Binding-site contacts:
Ligand atom N3 contacts residue PRO429 of chain 4.A at 4.4 Å.
Ligand atom C8 contacts residue GLY437 of chain 4.A at 2.8 Å.
Ligand atom N7 contacts residue PRO218 of chain 4.A at 4.0 Å.
Ligand atom C6 contacts residue SER430 of chain 4.A at 4.2 Å.
Ligand atom N7 contacts residue VAL217 of chain 4.A at 3.7 Å.
Ligand atom N1 contacts residue HIS428 of chain 4.A at 3.3 Å.
Ligand atom O3' contacts residue ILE420 of chain 4.A at 4.2 Å.
Ligand atom C6 contacts residue HIS428 of chain 4.A at 4.2 Å.
Ligand atom C4 contacts residue PRO218 of chain 4.A at 4.1 Å (hydrophobic).
Ligand atom C2' contacts residue ASP216 of chain 4.A at 4.3 Å.
Ligand atom O1P contacts residue LYS439 of chain 4.A at 2.6 Å.
Ligand atom O5' contacts residue LYS439 of chain 4.A at 3.8 Å.
Ligand atom C5 contacts residue PRO218 of chain 4.A at 4.0 Å (hydrophobic).
Ligand atom C2' contacts residue GLU215 of chain 4.A at 3.6 Å.
Ligand atom O3' contacts residue LYS439 of chain 4.A at 3.5 Å.
Ligand atom N7 contacts residue GLY437 of chain 4.A at 3.5 Å (h-bond).
Ligand atom O1P contacts residue HIS426 of chain 4.A at 2.7 Å (h-bond).
Ligand atom O3' contacts residue GLU215 of chain 4.A at 3.5 Å (salt-bridge).
Ligand atom N9 contacts residue PRO429 of chain 4.A at 4.3 Å.
Ligand atom P contacts residue LYS439 of chain 4.A at 3.3 Å.
Ligand atom O2P contacts residue HIS426 of chain 4.A at 3.6 Å.
Ligand atom C8 contacts residue VAL217 of chain 4.A at 3.5 Å (hydrophobic).
Ligand atom C1' contacts residue GLY437 of chain 4.A at 3.3 Å.
Ligand atom N7 contacts residue PRO429 of chain 4.A at 4.3 Å.
Ligand atom C8 contacts residue PRO429 of chain 4.A at 4.3 Å (hydrophobic).
Ligand atom C3' contacts residue GLY437 of chain 4.A at 3.9 Å.
Ligand atom C2 contacts residue HIS428 of chain 4.A at 3.8 Å.
Ligand atom C2' contacts residue GLY437 of chain 4.A at 2.8 Å.
Ligand atom P contacts residue HIS426 of chain 4.A at 3.9 Å.
Ligand atom O3P contacts residue LYS439 of chain 4.A at 2.9 Å.
Ligand atom O3' contacts residue GLY437 of chain 4.A at 3.9 Å.
Ligand atom N6 contacts residue SER430 of chain 4.A at 3.7 Å.
Ligand atom C8 contacts residue PRO218 of chain 4.A at 4.2 Å (hydrophobic).
Ligand atom N6 contacts residue HIS428 of chain 4.A at 4.0 Å.
Ligand atom N9 contacts residue PRO218 of chain 4.A at 4.2 Å.
Ligand atom N6 contacts residue ASP407 of chain 4.A at 3.6 Å (salt-bridge).
Ligand atom N9 contacts residue VAL217 of chain 4.A at 4.4 Å.
Ligand atom C6 contacts residue PRO218 of chain 4.A at 4.2 Å (hydrophobic).
Ligand atom N9 contacts residue GLY437 of chain 4.A at 3.3 Å (h-bond).
Ligand atom C3' contacts residue GLU215 of chain 4.A at 3.3 Å.

Sequence of chain 4.A:
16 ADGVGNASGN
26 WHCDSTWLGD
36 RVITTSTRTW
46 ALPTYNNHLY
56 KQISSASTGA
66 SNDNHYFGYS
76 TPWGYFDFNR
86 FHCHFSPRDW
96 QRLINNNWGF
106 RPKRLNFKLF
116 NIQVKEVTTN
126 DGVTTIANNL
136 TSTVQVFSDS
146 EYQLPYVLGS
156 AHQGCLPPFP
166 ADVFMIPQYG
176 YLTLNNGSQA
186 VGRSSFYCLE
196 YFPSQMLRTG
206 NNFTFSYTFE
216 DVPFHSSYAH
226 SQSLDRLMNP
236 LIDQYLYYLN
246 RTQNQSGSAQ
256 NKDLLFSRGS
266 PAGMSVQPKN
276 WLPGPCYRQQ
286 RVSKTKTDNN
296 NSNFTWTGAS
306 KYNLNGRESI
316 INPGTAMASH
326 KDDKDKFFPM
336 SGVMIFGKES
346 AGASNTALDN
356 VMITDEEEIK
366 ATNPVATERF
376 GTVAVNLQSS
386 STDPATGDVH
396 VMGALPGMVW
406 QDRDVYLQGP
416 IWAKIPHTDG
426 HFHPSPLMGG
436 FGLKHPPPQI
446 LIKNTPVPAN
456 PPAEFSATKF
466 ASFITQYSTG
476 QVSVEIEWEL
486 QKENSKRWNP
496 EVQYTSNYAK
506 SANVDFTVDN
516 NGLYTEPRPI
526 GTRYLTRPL

The small molecule below binds the protein below.
Small molecule (SMILES): Nc1ncnc2c1ncn2[C@@H]1C[C@@H](O)[C@@H](COP(=O)(O)O)O1